Sequence of chain 1.A:
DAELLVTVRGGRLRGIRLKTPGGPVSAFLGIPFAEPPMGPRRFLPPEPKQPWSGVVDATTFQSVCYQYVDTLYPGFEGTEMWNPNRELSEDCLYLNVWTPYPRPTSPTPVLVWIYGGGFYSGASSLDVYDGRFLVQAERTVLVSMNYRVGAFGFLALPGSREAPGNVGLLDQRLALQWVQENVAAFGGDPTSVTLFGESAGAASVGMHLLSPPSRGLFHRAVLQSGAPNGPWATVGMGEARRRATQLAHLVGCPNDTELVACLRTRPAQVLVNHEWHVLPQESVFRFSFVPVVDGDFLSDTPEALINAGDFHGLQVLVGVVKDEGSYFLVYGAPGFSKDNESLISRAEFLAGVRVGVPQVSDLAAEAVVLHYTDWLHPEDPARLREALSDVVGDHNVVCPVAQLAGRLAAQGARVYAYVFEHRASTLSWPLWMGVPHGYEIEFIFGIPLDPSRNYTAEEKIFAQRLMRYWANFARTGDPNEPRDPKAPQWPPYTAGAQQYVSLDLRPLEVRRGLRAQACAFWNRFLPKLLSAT

Binding-site contacts:
Ligand atom O32 contacts residue TYR68 of chain 1.A at 3.8 Å.
Ligand atom C07 contacts residue TYR337 of chain 1.A at 3.7 Å (hydrophobic).
Ligand atom C18 contacts residue TYR68 of chain 1.A at 3.8 Å (hydrophobic).
Ligand atom N09 contacts residue TRP282 of chain 1.A at 3.4 Å.
Ligand atom C08 contacts residue TYR120 of chain 1.A at 3.4 Å (hydrophobic).
Ligand atom O14 contacts residue TYR337 of chain 1.A at 3.9 Å.
Ligand atom C40 contacts residue GLU198 of chain 1.A at 3.4 Å.
Ligand atom O45 contacts residue TYR120 of chain 1.A at 3.1 Å (h-bond).
Ligand atom C12 contacts residue SER289 of chain 1.A at 3.9 Å.
Ligand atom N15 contacts residue TRP282 of chain 1.A at 3.9 Å.
Ligand atom C16 contacts residue TRP282 of chain 1.A at 3.8 Å (hydrophobic).
Ligand atom C05 contacts residue TYR333 of chain 1.A at 3.2 Å (hydrophobic).
Ligand atom C41 contacts residue TRP82 of chain 1.A at 3.6 Å (hydrophobic).
Ligand atom C08 contacts residue TRP282 of chain 1.A at 3.8 Å (hydrophobic).
Ligand atom C40 contacts residue HIS443 of chain 1.A at 3.9 Å.
Ligand atom C39 contacts residue SER199 of chain 1.A at 3.4 Å.
Ligand atom C40 contacts residue SER199 of chain 1.A at 3.8 Å.
Ligand atom C01 contacts residue TRP435 of chain 1.A at 3.9 Å (hydrophobic).
Ligand atom C26 contacts residue HIS283 of chain 1.A at 3.6 Å.
Ligand atom C01 contacts residue TRP82 of chain 1.A at 3.6 Å (hydrophobic).
Ligand atom C34 contacts residue TRP282 of chain 1.A at 3.4 Å (hydrophobic).
Ligand atom C02 contacts residue TRP82 of chain 1.A at 3.4 Å (hydrophobic).
Ligand atom O44 contacts residue PHE334 of chain 1.A at 3.7 Å.
Ligand atom C11 contacts residue VAL290 of chain 1.A at 3.8 Å (hydrophobic).
Ligand atom C37 contacts residue TYR333 of chain 1.A at 3.9 Å (hydrophobic).
Ligand atom C01 contacts residue TYR333 of chain 1.A at 3.6 Å (hydrophobic).
Ligand atom C11 contacts residue PHE291 of chain 1.A at 3.2 Å (hydrophobic).
Ligand atom C25 contacts residue HIS283 of chain 1.A at 3.5 Å.
Ligand atom C06 contacts residue PHE334 of chain 1.A at 3.6 Å (hydrophobic).
Ligand atom C05 contacts residue TYR337 of chain 1.A at 3.8 Å (hydrophobic).
Ligand atom C04 contacts residue TYR120 of chain 1.A at 3.7 Å (hydrophobic).
Ligand atom C42 contacts residue TRP82 of chain 1.A at 3.5 Å (hydrophobic).
Ligand atom C30 contacts residue HIS283 of chain 1.A at 3.7 Å.
Ligand atom O35 contacts residue TRP282 of chain 1.A at 3.2 Å.
Ligand atom C39 contacts residue HIS443 of chain 1.A at 3.6 Å.
Ligand atom N03 contacts residue TYR333 of chain 1.A at 3.9 Å.
Ligand atom C07 contacts residue TYR120 of chain 1.A at 3.8 Å (hydrophobic).
Ligand atom C01 contacts residue GLY78 of chain 1.A at 3.9 Å.
Ligand atom O33 contacts residue HIS283 of chain 1.A at 3.8 Å.
Ligand atom C10 contacts residue TRP282 of chain 1.A at 3.9 Å (hydrophobic).

The protein below binds the small molecule below.
Small molecule (SMILES): CCN(CCC/C=C/n1c(=O)cc(C)n(CCCCCN(CC)Cc2ccccc2[N+](=O)[O-])c1=O)Cc1ccccc1[N+](=O)[O-]